A small-molecule ligand and the protein it binds are described below.
Small molecule (SMILES): CC(=O)N[C@@H]1[C@@H](O)[C@H](O)[C@@H](CO)O[C@H]1O

Binding-site contacts:
Ligand atom O5 contacts residue ASN23 of chain 2.A at 2.5 Å (h-bond).
Ligand atom C2 contacts residue GLN15 of chain 2.A at 4.0 Å.
Ligand atom C8 contacts residue ASN23 of chain 2.A at 4.2 Å.
Ligand atom N2 contacts residue ASN23 of chain 2.A at 2.8 Å (h-bond).
Ligand atom C4 contacts residue ASN23 of chain 2.A at 4.3 Å.
Ligand atom C1 contacts residue ASN23 of chain 2.A at 1.5 Å.
Ligand atom N2 contacts residue GLN15 of chain 2.A at 3.9 Å.
Ligand atom C1 contacts residue GLN15 of chain 2.A at 4.2 Å.
Ligand atom C8 contacts residue GLN15 of chain 2.A at 3.1 Å.
Ligand atom C2 contacts residue ASN23 of chain 2.A at 2.5 Å.
Ligand atom C7 contacts residue ASN23 of chain 2.A at 3.6 Å.
Ligand atom O7 contacts residue ASN23 of chain 2.A at 4.4 Å.
Ligand atom C3 contacts residue ASN23 of chain 2.A at 3.9 Å.
Ligand atom C5 contacts residue ASN23 of chain 2.A at 3.7 Å.
Ligand atom O7 contacts residue GLN15 of chain 2.A at 3.8 Å.
Ligand atom C7 contacts residue GLN15 of chain 2.A at 3.5 Å.

Sequence of chain 2.A:
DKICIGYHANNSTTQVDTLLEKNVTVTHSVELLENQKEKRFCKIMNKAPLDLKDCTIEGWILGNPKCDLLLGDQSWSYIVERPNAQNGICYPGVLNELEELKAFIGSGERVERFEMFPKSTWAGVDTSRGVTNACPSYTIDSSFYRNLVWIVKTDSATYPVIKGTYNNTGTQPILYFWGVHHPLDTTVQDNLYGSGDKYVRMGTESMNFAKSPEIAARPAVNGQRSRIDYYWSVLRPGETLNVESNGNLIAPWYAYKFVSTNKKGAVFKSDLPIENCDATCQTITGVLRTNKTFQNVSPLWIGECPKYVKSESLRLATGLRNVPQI